Binding-site contacts:
Ligand atom O27 contacts residue GLY130 of chain 1.A at 3.6 Å.
Ligand atom C18 contacts residue ALA129 of chain 1.A at 3.4 Å (hydrophobic).
Ligand atom C16 contacts residue ALA129 of chain 1.A at 3.6 Å (hydrophobic).
Ligand atom O29 contacts residue MYC1 of chain 1.G at 3.7 Å.
Ligand atom O23 contacts residue ASN133 of chain 1.A at 2.6 Å (h-bond).
Ligand atom O13 contacts residue SER128 of chain 1.A at 3.7 Å.
Ligand atom C10 contacts residue MYC1 of chain 1.G at 3.5 Å.
Ligand atom O30 contacts residue MYC1 of chain 1.G at 3.1 Å.
Ligand atom C5 contacts residue LEU192 of chain 1.A at 3.5 Å (hydrophobic).
Ligand atom C3 contacts residue MYC1 of chain 1.G at 3.4 Å.
Ligand atom C6 contacts residue MYC1 of chain 1.G at 3.6 Å.
Ligand atom C17 contacts residue GLN227 of chain 1.A at 3.4 Å.
Ligand atom O27 contacts residue MYC1 of chain 1.G at 3.2 Å (h-bond).
Ligand atom C19 contacts residue GLY130 of chain 1.A at 3.7 Å.
Ligand atom O23 contacts residue ILE134 of chain 1.A at 3.6 Å.
Ligand atom O13 contacts residue NAP1 of chain 1.E at 3.1 Å.
Ligand atom C9 contacts residue MYC1 of chain 1.G at 3.3 Å.
Ligand atom O29 contacts residue PRO204 of chain 1.A at 3.1 Å (h-bond).
Ligand atom C18 contacts residue ASN133 of chain 1.A at 3.6 Å.
Ligand atom O29 contacts residue SER205 of chain 1.A at 3.4 Å.
Ligand atom C14 contacts residue ILE222 of chain 1.A at 3.6 Å (hydrophobic).
Ligand atom C19 contacts residue ILE222 of chain 1.A at 3.5 Å (hydrophobic).
Ligand atom O25 contacts residue GLN227 of chain 1.A at 2.5 Å (h-bond).
Ligand atom O12 contacts residue ILE222 of chain 1.A at 3.4 Å.
Ligand atom O27 contacts residue ALA129 of chain 1.A at 3.2 Å (h-bond).
Ligand atom O29 contacts residue THR208 of chain 1.A at 2.7 Å (h-bond).
Ligand atom C19 contacts residue ALA129 of chain 1.A at 3.6 Å (hydrophobic).
Ligand atom O27 contacts residue NAP1 of chain 1.E at 3.3 Å.
Ligand atom C9 contacts residue NAP1 of chain 1.E at 3.3 Å.
Ligand atom O13 contacts residue MYC1 of chain 1.G at 3.0 Å.
Ligand atom C1 contacts residue MYC1 of chain 1.G at 3.4 Å.
Ligand atom C17 contacts residue ALA129 of chain 1.A at 3.5 Å (hydrophobic).
Ligand atom O23 contacts residue ALA129 of chain 1.A at 3.6 Å (h-bond).
Ligand atom O30 contacts residue NAP1 of chain 1.E at 3.5 Å.
Ligand atom O24 contacts residue GLN227 of chain 1.A at 2.6 Å (h-bond).
Ligand atom C16 contacts residue GLN227 of chain 1.A at 3.4 Å.
Ligand atom C10 contacts residue NAP1 of chain 1.E at 3.6 Å.
Ligand atom O24 contacts residue ASN133 of chain 1.A at 3.1 Å (h-bond).
Ligand atom O27 contacts residue SER128 of chain 1.A at 2.7 Å (h-bond).
Ligand atom C2 contacts residue MYC1 of chain 1.G at 3.4 Å.

This protein binds this small molecule.
Small molecule (SMILES): O=c1c(O)c(-c2cc(O)c(O)c(O)c2)oc2cc(O)cc(O)c12

Sequence of chain 1.A:
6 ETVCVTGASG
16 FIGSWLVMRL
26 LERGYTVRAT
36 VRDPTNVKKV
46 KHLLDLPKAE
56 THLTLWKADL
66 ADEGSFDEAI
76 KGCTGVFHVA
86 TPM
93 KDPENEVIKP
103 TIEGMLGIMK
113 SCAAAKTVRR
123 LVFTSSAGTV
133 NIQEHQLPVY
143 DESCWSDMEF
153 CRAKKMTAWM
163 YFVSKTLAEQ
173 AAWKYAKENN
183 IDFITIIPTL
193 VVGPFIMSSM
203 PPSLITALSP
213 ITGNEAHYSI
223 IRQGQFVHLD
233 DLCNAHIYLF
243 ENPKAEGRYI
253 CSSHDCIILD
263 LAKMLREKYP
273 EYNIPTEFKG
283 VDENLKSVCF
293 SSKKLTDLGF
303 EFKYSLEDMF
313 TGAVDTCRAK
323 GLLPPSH